Binding-site contacts:
Ligand atom O7 contacts residue ARG89 of chain 44.E at 4.2 Å.
Ligand atom N2 contacts residue ASN67 of chain 44.E at 3.3 Å (h-bond).
Ligand atom C2 contacts residue ASN67 of chain 44.E at 2.4 Å.
Ligand atom C8 contacts residue MET118 of chain 44.E at 4.1 Å (hydrophobic).
Ligand atom O3 contacts residue ASN67 of chain 44.E at 3.8 Å.
Ligand atom O7 contacts residue MET118 of chain 44.E at 3.5 Å.
Ligand atom C8 contacts residue PHE90 of chain 44.E at 4.4 Å (hydrophobic).
Ligand atom C5 contacts residue ASN67 of chain 44.E at 3.7 Å.
Ligand atom C7 contacts residue MET118 of chain 44.E at 3.8 Å (hydrophobic).
Ligand atom O7 contacts residue ASN67 of chain 44.E at 4.5 Å.
Ligand atom C8 contacts residue ASN67 of chain 44.E at 3.6 Å.
Ligand atom C7 contacts residue ASN67 of chain 44.E at 3.8 Å.
Ligand atom C3 contacts residue ASN67 of chain 44.E at 3.6 Å.
Ligand atom C1 contacts residue ASN67 of chain 44.E at 1.4 Å.
Ligand atom O5 contacts residue ASN67 of chain 44.E at 2.4 Å (h-bond).
Ligand atom C4 contacts residue ASN67 of chain 44.E at 4.2 Å.

The protein below binds the small molecule below.
Small molecule (SMILES): CC(=O)N[C@@H]1[C@@H](O)[C@H](O)[C@@H](CO)O[C@H]1O

Sequence of chain 44.E:
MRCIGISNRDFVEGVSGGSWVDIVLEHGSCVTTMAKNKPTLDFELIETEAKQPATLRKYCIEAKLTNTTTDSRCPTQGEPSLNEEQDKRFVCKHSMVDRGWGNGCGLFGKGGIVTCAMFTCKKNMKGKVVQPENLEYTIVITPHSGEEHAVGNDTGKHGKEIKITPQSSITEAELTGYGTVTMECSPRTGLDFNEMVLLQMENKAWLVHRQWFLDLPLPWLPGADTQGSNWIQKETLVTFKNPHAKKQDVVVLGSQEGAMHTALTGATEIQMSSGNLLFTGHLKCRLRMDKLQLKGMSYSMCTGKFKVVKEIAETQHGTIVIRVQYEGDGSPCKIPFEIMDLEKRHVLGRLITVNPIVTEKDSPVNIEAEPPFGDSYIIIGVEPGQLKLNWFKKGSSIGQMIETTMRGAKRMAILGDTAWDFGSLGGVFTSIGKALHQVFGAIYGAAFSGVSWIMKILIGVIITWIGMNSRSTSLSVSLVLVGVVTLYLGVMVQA